Binding-site contacts:
Ligand atom C2 contacts residue HIS456 of chain 1.A at 4.3 Å.
Ligand atom C4 contacts residue NAG1 of chain 1.Q at 2.7 Å.
Ligand atom O7 contacts residue ASN455 of chain 1.A at 2.9 Å (h-bond).
Ligand atom N2 contacts residue ASN455 of chain 1.A at 2.4 Å (h-bond).
Ligand atom C2 contacts residue ASN455 of chain 1.A at 2.0 Å.
Ligand atom C1 contacts residue HIS456 of chain 1.A at 3.4 Å.
Ligand atom N2 contacts residue LEU451 of chain 1.A at 4.5 Å.
Ligand atom O6 contacts residue NAG1 of chain 1.Q at 2.0 Å (h-bond).
Ligand atom C8 contacts residue ASN455 of chain 1.A at 4.0 Å.
Ligand atom C5 contacts residue HIS456 of chain 1.A at 4.5 Å.
Ligand atom O3 contacts residue GLU472 of chain 1.A at 3.3 Å (salt-bridge).
Ligand atom O5 contacts residue HIS456 of chain 1.A at 3.1 Å.
Ligand atom C3 contacts residue ASN455 of chain 1.A at 3.4 Å.
Ligand atom C4 contacts residue ASN455 of chain 1.A at 4.0 Å.
Ligand atom O5 contacts residue ASN455 of chain 1.A at 2.4 Å (h-bond).
Ligand atom C8 contacts residue LEU451 of chain 1.A at 2.4 Å (hydrophobic).
Ligand atom C5 contacts residue NAG1 of chain 1.Q at 3.3 Å.
Ligand atom C1 contacts residue ASN455 of chain 1.A at 1.4 Å.
Ligand atom C3 contacts residue NAG1 of chain 1.Q at 3.8 Å.
Ligand atom O7 contacts residue LEU451 of chain 1.A at 3.2 Å (h-bond).
Ligand atom O3 contacts residue NAG1 of chain 1.Q at 3.7 Å.
Ligand atom O4 contacts residue NAG1 of chain 1.Q at 1.6 Å.
Ligand atom O3 contacts residue ASN455 of chain 1.A at 4.4 Å.
Ligand atom C6 contacts residue NAG1 of chain 1.Q at 2.4 Å.
Ligand atom C7 contacts residue ASN455 of chain 1.A at 2.9 Å.
Ligand atom C7 contacts residue LEU451 of chain 1.A at 3.3 Å (hydrophobic).
Ligand atom O7 contacts residue SER469 of chain 1.A at 3.6 Å.
Ligand atom C5 contacts residue ASN455 of chain 1.A at 3.6 Å.

A protein and the small-molecule ligand that binds it are described below.
Small molecule (SMILES): CC(=O)N[C@@H]1[C@@H](O)[C@H](O)[C@@H](CO)O[C@H]1O

Sequence of chain 1.A:
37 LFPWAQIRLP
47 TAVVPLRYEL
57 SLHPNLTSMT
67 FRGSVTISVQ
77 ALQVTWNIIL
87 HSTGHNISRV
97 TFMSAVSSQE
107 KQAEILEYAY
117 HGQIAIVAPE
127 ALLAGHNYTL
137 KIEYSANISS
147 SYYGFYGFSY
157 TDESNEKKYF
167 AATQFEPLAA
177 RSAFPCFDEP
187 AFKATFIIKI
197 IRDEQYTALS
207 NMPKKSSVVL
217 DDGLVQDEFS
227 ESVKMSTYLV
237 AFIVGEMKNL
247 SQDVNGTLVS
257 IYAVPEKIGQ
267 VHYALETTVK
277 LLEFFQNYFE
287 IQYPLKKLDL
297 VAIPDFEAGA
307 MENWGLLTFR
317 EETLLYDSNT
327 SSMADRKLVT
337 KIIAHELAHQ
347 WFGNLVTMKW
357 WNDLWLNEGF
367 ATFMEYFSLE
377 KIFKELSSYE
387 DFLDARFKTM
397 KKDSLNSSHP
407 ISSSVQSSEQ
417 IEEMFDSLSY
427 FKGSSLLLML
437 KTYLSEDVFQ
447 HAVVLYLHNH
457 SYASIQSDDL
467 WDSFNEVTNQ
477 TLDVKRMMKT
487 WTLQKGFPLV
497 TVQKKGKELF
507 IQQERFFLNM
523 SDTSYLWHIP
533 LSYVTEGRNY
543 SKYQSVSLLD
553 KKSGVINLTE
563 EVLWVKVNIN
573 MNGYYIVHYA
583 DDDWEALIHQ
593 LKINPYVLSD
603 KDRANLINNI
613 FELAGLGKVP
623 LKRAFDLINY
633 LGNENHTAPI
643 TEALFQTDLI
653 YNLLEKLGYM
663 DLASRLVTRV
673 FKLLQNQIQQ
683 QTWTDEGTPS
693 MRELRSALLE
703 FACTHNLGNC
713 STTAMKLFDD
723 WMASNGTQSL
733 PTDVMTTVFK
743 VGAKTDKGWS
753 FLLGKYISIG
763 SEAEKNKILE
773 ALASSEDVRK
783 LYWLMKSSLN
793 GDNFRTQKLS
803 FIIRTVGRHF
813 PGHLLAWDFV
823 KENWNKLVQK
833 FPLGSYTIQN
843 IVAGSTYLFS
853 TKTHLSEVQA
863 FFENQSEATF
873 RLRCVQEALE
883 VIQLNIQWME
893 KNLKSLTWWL